Sequence of chain 1.A:
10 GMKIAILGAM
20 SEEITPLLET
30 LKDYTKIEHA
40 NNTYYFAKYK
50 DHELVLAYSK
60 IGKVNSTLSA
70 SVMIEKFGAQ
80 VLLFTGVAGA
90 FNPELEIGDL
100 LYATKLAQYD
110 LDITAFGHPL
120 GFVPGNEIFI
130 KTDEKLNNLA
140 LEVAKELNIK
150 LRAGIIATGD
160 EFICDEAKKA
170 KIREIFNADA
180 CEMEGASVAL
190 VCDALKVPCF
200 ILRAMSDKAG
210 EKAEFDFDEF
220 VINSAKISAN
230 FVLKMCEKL

Binding-site contacts:
Ligand atom C2A contacts residue MET182 of chain 1.B at 3.6 Å (hydrophobic).
Ligand atom C9 contacts residue ALA87 of chain 1.B at 3.7 Å (hydrophobic).
Ligand atom C6 contacts residue PHE161 of chain 1.B at 3.3 Å (hydrophobic).
Ligand atom N7 contacts residue ALA87 of chain 1.B at 3.5 Å.
Ligand atom N7 contacts residue SER205 of chain 1.B at 3.6 Å (h-bond).
Ligand atom C8 contacts residue GLY88 of chain 1.B at 3.5 Å.
Ligand atom N6 contacts residue ASP206 of chain 1.B at 3.0 Å (salt-bridge).
Ligand atom O3A contacts residue ILE60 of chain 1.B at 3.5 Å.
Ligand atom N1 contacts residue ILE162 of chain 1.B at 2.9 Å (h-bond).
Ligand atom O3A contacts residue ALA18 of chain 1.B at 3.6 Å.
Ligand atom C3A contacts residue MET182 of chain 1.B at 3.6 Å (hydrophobic).
Ligand atom C1A contacts residue PHE216 of chain 1.B at 3.6 Å (hydrophobic).
Ligand atom C8 contacts residue ASP206 of chain 1.B at 3.5 Å.
Ligand atom C5 contacts residue GLY88 of chain 1.B at 3.6 Å.
Ligand atom C3A contacts residue GLU183 of chain 1.B at 3.5 Å.
Ligand atom C8 contacts residue ALA87 of chain 1.B at 3.4 Å (hydrophobic).
Ligand atom N3 contacts residue MET182 of chain 1.B at 3.6 Å.
Ligand atom N6 contacts residue ILE162 of chain 1.B at 2.8 Å (h-bond).
Ligand atom N7 contacts residue PHE161 of chain 1.B at 3.7 Å.
Ligand atom C24 contacts residue PRO123 of chain 1.A at 3.7 Å (hydrophobic).
Ligand atom N6 contacts residue PHE161 of chain 1.B at 3.4 Å.
Ligand atom N1 contacts residue PHE161 of chain 1.B at 3.6 Å.
Ligand atom C10 contacts residue VAL86 of chain 1.B at 3.1 Å (hydrophobic).
Ligand atom N1 contacts residue CYS180 of chain 1.B at 3.6 Å (h-bond).
Ligand atom C2A contacts residue GLU183 of chain 1.B at 3.5 Å.
Ligand atom C2 contacts residue PHE161 of chain 1.B at 3.7 Å (hydrophobic).
Ligand atom C2 contacts residue GLU160 of chain 1.B at 3.5 Å.
Ligand atom O3A contacts residue GLU183 of chain 1.B at 2.7 Å (salt-bridge).
Ligand atom N7 contacts residue GLY88 of chain 1.B at 3.3 Å (h-bond).
Ligand atom S5A contacts residue ILE112 of chain 1.A at 3.7 Å.
Ligand atom N7 contacts residue ASP206 of chain 1.B at 2.7 Å (salt-bridge).
Ligand atom C20 contacts residue PHE115 of chain 1.A at 3.6 Å (hydrophobic).
Ligand atom C22 contacts residue PHE115 of chain 1.A at 3.7 Å (hydrophobic).
Ligand atom C2 contacts residue ILE162 of chain 1.B at 3.7 Å (hydrophobic).
Ligand atom N3 contacts residue GLU181 of chain 1.B at 3.5 Å.
Ligand atom C5 contacts residue PHE161 of chain 1.B at 3.4 Å (hydrophobic).
Ligand atom C8 contacts residue SER205 of chain 1.B at 3.3 Å.
Ligand atom C5 contacts residue ASP206 of chain 1.B at 3.7 Å.
Ligand atom C21 contacts residue PHE115 of chain 1.A at 3.6 Å (hydrophobic).
Ligand atom C5A contacts residue PHE161 of chain 1.B at 3.6 Å (hydrophobic).

The small molecule below binds the protein below.
Small molecule (SMILES): CCCCCCSC[C@H]1CN(Cc2c[nH]c3c(N)ncnc23)C[C@@H]1O

Sequence of chain 1.B:
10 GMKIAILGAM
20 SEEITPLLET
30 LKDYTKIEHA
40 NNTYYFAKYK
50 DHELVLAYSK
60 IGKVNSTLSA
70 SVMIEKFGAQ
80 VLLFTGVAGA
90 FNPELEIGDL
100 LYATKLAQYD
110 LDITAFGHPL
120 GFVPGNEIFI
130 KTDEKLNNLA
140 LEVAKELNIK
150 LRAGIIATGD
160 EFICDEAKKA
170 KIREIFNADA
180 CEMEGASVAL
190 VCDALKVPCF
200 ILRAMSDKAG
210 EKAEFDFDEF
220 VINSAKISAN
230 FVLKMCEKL